A small-molecule ligand and the protein it binds are described below.
Small molecule (SMILES): O=C(Nc1ccc(-n2ccccc2=O)cn1)[C@H]1C[C@](O)(c2ccc(F)cc2F)CN1C(=O)Nc1ccc(Cl)cc1

Binding-site contacts:
Ligand atom CL1 contacts residue TYR218 of chain 1.A at 3.5 Å.
Ligand atom C10 contacts residue GLN182 of chain 1.A at 3.3 Å.
Ligand atom C21 contacts residue GLU83 of chain 1.A at 3.5 Å.
Ligand atom C7 contacts residue GLY206 of chain 1.A at 3.6 Å.
Ligand atom CL1 contacts residue VAL203 of chain 1.A at 3.6 Å.
Ligand atom C13 contacts residue GLU135 of chain 1.A at 3.4 Å.
Ligand atom C19 contacts residue GLU83 of chain 1.A at 3.6 Å.
Ligand atom C23 contacts residue THR84 of chain 1.A at 3.4 Å.
Ligand atom C14 contacts residue GLU135 of chain 1.A at 3.4 Å.
Ligand atom C19 contacts residue PHE162 of chain 1.A at 3.5 Å (hydrophobic).
Ligand atom CL1 contacts residue ALA180 of chain 1.A at 3.6 Å.
Ligand atom O3 contacts residue GLY206 of chain 1.A at 3.4 Å (h-bond).
Ligand atom C8 contacts residue GLY208 of chain 1.A at 3.4 Å.
Ligand atom C7 contacts residue GLY208 of chain 1.A at 3.4 Å.
Ligand atom N3 contacts residue GLY206 of chain 1.A at 3.5 Å (h-bond).
Ligand atom N6 contacts residue GLY206 of chain 1.A at 3.0 Å (h-bond).
Ligand atom C2 contacts residue TRP205 of chain 1.A at 3.6 Å (hydrophobic).
Ligand atom C19 contacts residue THR84 of chain 1.A at 3.3 Å.
Ligand atom O3 contacts residue GLY208 of chain 1.A at 2.7 Å (h-bond).
Ligand atom CL1 contacts residue GLY216 of chain 1.A at 3.6 Å.
Ligand atom C4 contacts residue TRP205 of chain 1.A at 3.2 Å (hydrophobic).
Ligand atom N1 contacts residue GLY206 of chain 1.A at 3.1 Å (h-bond).
Ligand atom N2 contacts residue GLY206 of chain 1.A at 3.6 Å (h-bond).
Ligand atom C24 contacts residue TRP205 of chain 1.A at 3.5 Å (hydrophobic).
Ligand atom C12 contacts residue GLY206 of chain 1.A at 3.6 Å.
Ligand atom C15 contacts residue GLU135 of chain 1.A at 3.5 Å.
Ligand atom C2 contacts residue GLY206 of chain 1.A at 3.2 Å.
Ligand atom C9 contacts residue GLN182 of chain 1.A at 3.6 Å.
Ligand atom C3 contacts residue TRP205 of chain 1.A at 3.1 Å (hydrophobic).
Ligand atom C3 contacts residue GLY206 of chain 1.A at 3.2 Å.
Ligand atom C5 contacts residue TRP205 of chain 1.A at 3.5 Å (hydrophobic).
Ligand atom C23 contacts residue PHE162 of chain 1.A at 3.6 Å (hydrophobic).
Ligand atom C11 contacts residue GLY208 of chain 1.A at 3.4 Å.
Ligand atom N3 contacts residue GLY208 of chain 1.A at 3.3 Å (h-bond).
Ligand atom C6 contacts residue ALA180 of chain 1.A at 3.5 Å (hydrophobic).
Ligand atom C30 contacts residue TRP205 of chain 1.A at 3.2 Å (hydrophobic).
Ligand atom C26 contacts residue GLY206 of chain 1.A at 3.5 Å.
Ligand atom C13 contacts residue ARG211 of chain 1.A at 3.6 Å.
Ligand atom F2 contacts residue GLU135 of chain 1.A at 3.5 Å.
Ligand atom C18 contacts residue GLY208 of chain 1.A at 3.5 Å.

Sequence of chain 1.A:
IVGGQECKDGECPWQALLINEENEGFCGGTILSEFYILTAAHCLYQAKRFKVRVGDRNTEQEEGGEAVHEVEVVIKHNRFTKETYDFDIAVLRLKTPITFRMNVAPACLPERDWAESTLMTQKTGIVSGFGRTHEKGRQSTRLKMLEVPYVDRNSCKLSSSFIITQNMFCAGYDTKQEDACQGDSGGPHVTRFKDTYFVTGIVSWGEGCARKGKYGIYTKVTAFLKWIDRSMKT